Sequence of chain 1.D:
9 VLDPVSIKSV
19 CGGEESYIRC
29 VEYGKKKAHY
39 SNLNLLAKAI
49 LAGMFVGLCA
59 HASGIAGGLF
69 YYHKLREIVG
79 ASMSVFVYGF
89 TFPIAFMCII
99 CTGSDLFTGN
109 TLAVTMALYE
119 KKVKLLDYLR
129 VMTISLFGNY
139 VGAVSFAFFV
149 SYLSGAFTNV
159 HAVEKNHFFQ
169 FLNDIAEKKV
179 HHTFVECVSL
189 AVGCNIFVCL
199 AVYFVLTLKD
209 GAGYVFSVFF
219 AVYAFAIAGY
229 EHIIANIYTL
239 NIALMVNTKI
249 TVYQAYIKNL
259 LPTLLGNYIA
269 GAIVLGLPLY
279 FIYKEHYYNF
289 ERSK

A protein and the small-molecule ligand that binds it are described below.
Small molecule (SMILES): COc1ccc2c(c1)O[C@@](O)(C(F)(F)C(F)(F)F)CC2=O

Binding-site contacts:
Ligand atom C12 contacts residue PHE94 of chain 1.D at 4.1 Å (hydrophobic).
Ligand atom F05 contacts residue PHE90 of chain 1.D at 3.3 Å.
Ligand atom O08 contacts residue THR106 of chain 1.D at 2.9 Å.
Ligand atom C11 contacts residue HIS230 of chain 1.D at 3.6 Å.
Ligand atom F03 contacts residue ALA93 of chain 1.D at 3.4 Å.
Ligand atom C13 contacts residue LEU104 of chain 1.D at 3.5 Å (hydrophobic).
Ligand atom C11 contacts residue LEU104 of chain 1.D at 3.7 Å (hydrophobic).
Ligand atom C18 contacts residue LEU104 of chain 1.D at 3.9 Å (hydrophobic).
Ligand atom O07 contacts residue ILE97 of chain 1.D at 3.8 Å.
Ligand atom F03 contacts residue ILE97 of chain 1.D at 3.6 Å.
Ligand atom F05 contacts residue HIS230 of chain 1.D at 4.0 Å.
Ligand atom F01 contacts residue VAL220 of chain 1.D at 3.9 Å.
Ligand atom F04 contacts residue PHE94 of chain 1.D at 3.8 Å.
Ligand atom C11 contacts residue VAL196 of chain 1.D at 3.3 Å (hydrophobic).
Ligand atom F03 contacts residue PHE94 of chain 1.D at 3.2 Å.
Ligand atom C18 contacts residue GLY107 of chain 1.D at 3.8 Å.
Ligand atom C13 contacts residue THR106 of chain 1.D at 3.9 Å.
Ligand atom C18 contacts residue VAL200 of chain 1.D at 3.7 Å (hydrophobic).
Ligand atom F02 contacts residue VAL196 of chain 1.D at 3.7 Å.
Ligand atom C21 contacts residue TYR31 of chain 1.D at 4.1 Å (hydrophobic).
Ligand atom O08 contacts residue VAL196 of chain 1.D at 3.1 Å.
Ligand atom F04 contacts residue VAL220 of chain 1.D at 3.4 Å.
Ligand atom C15 contacts residue PHE94 of chain 1.D at 3.4 Å (hydrophobic).
Ligand atom F02 contacts residue HIS230 of chain 1.D at 3.4 Å.
Ligand atom O08 contacts residue LEU104 of chain 1.D at 3.4 Å.
Ligand atom C13 contacts residue VAL196 of chain 1.D at 3.3 Å (hydrophobic).
Ligand atom C16 contacts residue PHE94 of chain 1.D at 4.0 Å (hydrophobic).
Ligand atom C14 contacts residue LEU104 of chain 1.D at 3.9 Å (hydrophobic).
Ligand atom O07 contacts residue LEU104 of chain 1.D at 3.5 Å.
Ligand atom C21 contacts residue PHE94 of chain 1.D at 3.6 Å (hydrophobic).
Ligand atom C17 contacts residue PHE94 of chain 1.D at 3.3 Å (hydrophobic).
Ligand atom C19 contacts residue PHE94 of chain 1.D at 3.8 Å (hydrophobic).
Ligand atom O07 contacts residue HIS230 of chain 1.D at 3.7 Å.
Ligand atom C19 contacts residue VAL200 of chain 1.D at 4.0 Å (hydrophobic).
Ligand atom C20 contacts residue VAL200 of chain 1.D at 3.6 Å (hydrophobic).
Ligand atom O06 contacts residue ILE97 of chain 1.D at 4.0 Å.
Ligand atom O06 contacts residue PHE94 of chain 1.D at 3.2 Å.
Ligand atom F01 contacts residue PHE94 of chain 1.D at 3.0 Å.
Ligand atom O08 contacts residue GLY107 of chain 1.D at 3.0 Å (h-bond).
Ligand atom C21 contacts residue VAL200 of chain 1.D at 3.9 Å (hydrophobic).